Binding-site contacts:
Ligand atom O contacts residue SER290 of chain 1.B at 3.6 Å (h-bond).
Ligand atom NE1 contacts residue LEU316 of chain 1.B at 3.3 Å.
Ligand atom CG contacts residue VAL291 of chain 1.B at 3.6 Å (hydrophobic).
Ligand atom CH2 contacts residue PHE391 of chain 1.B at 3.6 Å (hydrophobic).
Ligand atom CAJ contacts residue LYS292 of chain 1.B at 3.5 Å.
Ligand atom CD1 contacts residue VAL291 of chain 1.B at 3.5 Å (hydrophobic).
Ligand atom NAU contacts residue UYM1 of chain 1.J at 3.7 Å.
Ligand atom OAA contacts residue SER287 of chain 1.B at 2.9 Å (h-bond).
Ligand atom N contacts residue SER287 of chain 1.B at 3.3 Å (h-bond).
Ligand atom CZ2 contacts residue HEM1 of chain 1.H at 3.7 Å.
Ligand atom O contacts residue LYS292 of chain 1.B at 2.9 Å (salt-bridge).
Ligand atom CH2 contacts residue THR244 of chain 1.B at 3.8 Å.
Ligand atom CE2 contacts residue SER287 of chain 1.B at 3.8 Å.
Ligand atom OAA contacts residue PHE390 of chain 1.B at 3.4 Å.
Ligand atom C contacts residue SER290 of chain 1.B at 3.6 Å.
Ligand atom CAH contacts residue PHE390 of chain 1.B at 3.8 Å (hydrophobic).
Ligand atom CD2 contacts residue PHE391 of chain 1.B at 3.7 Å (hydrophobic).
Ligand atom CAJ contacts residue GLN75 of chain 1.B at 3.7 Å.
Ligand atom CAH contacts residue GLN75 of chain 1.B at 3.6 Å.
Ligand atom CAH contacts residue GLU76 of chain 1.B at 3.3 Å.
Ligand atom CAT contacts residue PHE390 of chain 1.B at 3.6 Å (hydrophobic).
Ligand atom CA contacts residue UYM1 of chain 1.J at 3.7 Å.
Ligand atom CB contacts residue SER290 of chain 1.B at 3.6 Å.
Ligand atom NE1 contacts residue SER287 of chain 1.B at 3.3 Å.
Ligand atom CD1 contacts residue SER287 of chain 1.B at 3.6 Å.
Ligand atom CAT contacts residue UYM1 of chain 1.J at 3.8 Å.
Ligand atom CB contacts residue VAL291 of chain 1.B at 3.6 Å (hydrophobic).
Ligand atom CE3 contacts residue UYM1 of chain 1.J at 3.8 Å.
Ligand atom CH2 contacts residue HEM1 of chain 1.H at 3.2 Å.
Ligand atom CE3 contacts residue PHE391 of chain 1.B at 3.5 Å (hydrophobic).
Ligand atom CAJ contacts residue GLU76 of chain 1.B at 3.8 Å.
Ligand atom CD1 contacts residue LEU316 of chain 1.B at 3.8 Å (hydrophobic).
Ligand atom CAN contacts residue SER287 of chain 1.B at 3.4 Å.
Ligand atom CZ3 contacts residue PHE391 of chain 1.B at 3.5 Å (hydrophobic).
Ligand atom CZ2 contacts residue PHE391 of chain 1.B at 3.8 Å (hydrophobic).
Ligand atom O contacts residue UYM1 of chain 1.J at 3.6 Å.
Ligand atom CAI contacts residue PHE390 of chain 1.B at 3.5 Å (hydrophobic).
Ligand atom CAI contacts residue GLN75 of chain 1.B at 3.8 Å.
Ligand atom C contacts residue UYM1 of chain 1.J at 3.4 Å.
Ligand atom CZ3 contacts residue HEM1 of chain 1.H at 3.6 Å.

Sequence of chain 1.B:
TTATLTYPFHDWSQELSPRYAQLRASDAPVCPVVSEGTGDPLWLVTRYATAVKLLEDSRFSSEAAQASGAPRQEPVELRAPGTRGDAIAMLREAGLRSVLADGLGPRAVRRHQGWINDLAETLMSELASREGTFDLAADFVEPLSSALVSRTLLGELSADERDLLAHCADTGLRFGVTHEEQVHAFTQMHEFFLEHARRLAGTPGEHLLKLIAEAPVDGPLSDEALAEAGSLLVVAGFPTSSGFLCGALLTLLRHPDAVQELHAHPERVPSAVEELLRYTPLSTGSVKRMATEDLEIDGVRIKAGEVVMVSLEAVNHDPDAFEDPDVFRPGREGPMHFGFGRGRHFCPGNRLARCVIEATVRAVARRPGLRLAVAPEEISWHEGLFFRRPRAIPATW

This protein binds this small molecule.
Small molecule (SMILES): O=C1N[C@@H](Cc2c[nH]c3ccccc23)C(=O)N2CCC[C@@H]12